This small molecule binds to this protein.
Small molecule (SMILES): O=S(=O)(O)CCN1CCN(CCS(=O)(=O)O)CC1

Binding-site contacts:
Ligand atom O3 contacts residue ALA187 of chain 1.A at 3.2 Å (h-bond).
Ligand atom C3 contacts residue TYR168 of chain 1.A at 3.9 Å (hydrophobic).
Ligand atom O1 contacts residue ALA187 of chain 1.A at 4.1 Å.
Ligand atom S1 contacts residue ASN186 of chain 1.A at 4.3 Å.
Ligand atom O1 contacts residue ASP165 of chain 1.A at 3.6 Å (salt-bridge).
Ligand atom O3 contacts residue ASN186 of chain 1.A at 3.0 Å.
Ligand atom O3 contacts residue ASP165 of chain 1.A at 4.2 Å.
Ligand atom O1 contacts residue GLY188 of chain 1.A at 3.8 Å.
Ligand atom C1 contacts residue GLY166 of chain 1.A at 4.2 Å.
Ligand atom C1 contacts residue ASN186 of chain 1.A at 4.2 Å.
Ligand atom O3' contacts residue LYS171 of chain 1.A at 4.3 Å.
Ligand atom S1 contacts residue ASP165 of chain 1.A at 4.4 Å.
Ligand atom C2 contacts residue ASN186 of chain 1.A at 4.0 Å.
Ligand atom C1 contacts residue ASP165 of chain 1.A at 4.5 Å.
Ligand atom O3 contacts residue GLY166 of chain 1.A at 4.3 Å.
Ligand atom O2 contacts residue ASN186 of chain 1.A at 4.4 Å.
Ligand atom S1 contacts residue GLY188 of chain 1.A at 3.8 Å.
Ligand atom O2 contacts residue ALA187 of chain 1.A at 4.0 Å.
Ligand atom C4' contacts residue TYR168 of chain 1.A at 4.2 Å (hydrophobic).
Ligand atom S1 contacts residue ALA187 of chain 1.A at 4.2 Å.
Ligand atom O3 contacts residue GLY188 of chain 1.A at 2.7 Å (h-bond).

Sequence of chain 1.A:
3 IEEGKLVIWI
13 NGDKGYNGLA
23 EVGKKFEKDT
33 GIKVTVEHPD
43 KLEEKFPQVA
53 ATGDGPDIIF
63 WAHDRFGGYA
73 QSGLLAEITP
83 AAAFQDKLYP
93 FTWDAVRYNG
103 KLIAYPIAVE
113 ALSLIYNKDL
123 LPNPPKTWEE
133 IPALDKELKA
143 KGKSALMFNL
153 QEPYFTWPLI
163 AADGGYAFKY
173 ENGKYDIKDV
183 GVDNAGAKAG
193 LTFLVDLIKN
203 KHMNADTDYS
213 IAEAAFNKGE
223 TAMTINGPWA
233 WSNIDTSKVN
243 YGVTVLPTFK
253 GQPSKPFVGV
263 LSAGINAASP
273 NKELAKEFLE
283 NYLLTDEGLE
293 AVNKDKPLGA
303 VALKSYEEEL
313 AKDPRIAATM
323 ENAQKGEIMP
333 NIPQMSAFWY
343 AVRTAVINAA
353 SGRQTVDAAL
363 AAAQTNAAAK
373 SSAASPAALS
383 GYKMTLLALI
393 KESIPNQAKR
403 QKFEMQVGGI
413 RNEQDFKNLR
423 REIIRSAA